This small molecule binds to this protein.
Small molecule (SMILES): CC(=O)N[C@H]1[C@H]([C@H](O)[C@H](O)CO)O[C@@](O[C@H](CO)[C@@H](O)[C@@H]2O[C@@H](C(=O)O)C[C@H](O)[C@H]2NC(C)=O)(C(=O)O)C[C@@H]1O

Sequence of chain 4.B:
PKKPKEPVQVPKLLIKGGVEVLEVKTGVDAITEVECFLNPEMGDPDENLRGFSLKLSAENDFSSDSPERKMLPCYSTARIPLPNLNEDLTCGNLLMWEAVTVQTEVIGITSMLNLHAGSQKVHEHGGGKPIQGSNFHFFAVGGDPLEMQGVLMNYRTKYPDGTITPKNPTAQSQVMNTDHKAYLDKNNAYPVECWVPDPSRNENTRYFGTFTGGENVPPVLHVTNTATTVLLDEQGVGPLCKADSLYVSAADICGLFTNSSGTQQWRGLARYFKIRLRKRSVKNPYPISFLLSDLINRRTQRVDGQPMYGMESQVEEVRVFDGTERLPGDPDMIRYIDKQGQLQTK

Sequence of chain 4.C:
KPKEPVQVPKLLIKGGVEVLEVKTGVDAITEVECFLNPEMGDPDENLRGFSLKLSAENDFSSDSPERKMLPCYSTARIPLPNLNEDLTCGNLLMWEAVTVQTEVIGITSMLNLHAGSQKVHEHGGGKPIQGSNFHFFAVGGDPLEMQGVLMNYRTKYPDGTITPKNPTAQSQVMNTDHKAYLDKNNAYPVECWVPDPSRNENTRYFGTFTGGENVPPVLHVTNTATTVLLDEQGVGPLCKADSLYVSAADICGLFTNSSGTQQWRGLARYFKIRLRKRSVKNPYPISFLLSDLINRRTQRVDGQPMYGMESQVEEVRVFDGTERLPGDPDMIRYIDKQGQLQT

Sequence of chain 4.D:
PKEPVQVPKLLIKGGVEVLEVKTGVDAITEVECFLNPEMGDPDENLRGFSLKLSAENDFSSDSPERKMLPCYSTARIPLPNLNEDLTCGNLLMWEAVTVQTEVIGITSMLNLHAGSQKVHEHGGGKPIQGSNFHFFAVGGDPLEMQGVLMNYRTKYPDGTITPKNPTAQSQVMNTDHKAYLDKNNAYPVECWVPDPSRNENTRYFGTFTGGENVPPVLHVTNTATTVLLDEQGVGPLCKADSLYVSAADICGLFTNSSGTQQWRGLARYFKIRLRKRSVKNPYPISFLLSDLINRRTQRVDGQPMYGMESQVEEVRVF

Binding-site contacts:
Ligand atom N5 contacts residue GLN278 of chain 4.C at 3.7 Å.
Ligand atom O9 contacts residue LEU67 of chain 4.C at 3.4 Å.
Ligand atom O1A contacts residue ASN272 of chain 4.C at 3.6 Å (h-bond).
Ligand atom C10 contacts residue GLN278 of chain 4.C at 4.0 Å.
Ligand atom C9 contacts residue GLN278 of chain 4.C at 3.1 Å.
Ligand atom C8 contacts residue GLN278 of chain 4.C at 3.6 Å.
Ligand atom C7 contacts residue GLN278 of chain 4.C at 3.8 Å.
Ligand atom C11 contacts residue ASN272 of chain 4.C at 3.6 Å.
Ligand atom C9 contacts residue LEU67 of chain 4.C at 4.1 Å (hydrophobic).
Ligand atom C1 contacts residue ASN272 of chain 4.C at 4.1 Å.
Ligand atom O1A contacts residue THR276 of chain 4.C at 2.3 Å (h-bond).
Ligand atom C5 contacts residue ASN272 of chain 4.C at 4.2 Å.
Ligand atom C1 contacts residue LYS68 of chain 4.C at 3.6 Å.
Ligand atom O8 contacts residue ASN272 of chain 4.C at 3.4 Å (h-bond).
Ligand atom C11 contacts residue HIS138 of chain 4.B at 3.1 Å.
Ligand atom C6 contacts residue ASN272 of chain 4.C at 3.7 Å.
Ligand atom C9 contacts residue LYS68 of chain 4.C at 3.8 Å.
Ligand atom C11 contacts residue GLN278 of chain 4.C at 3.5 Å.
Ligand atom C11 contacts residue PHE65 of chain 4.C at 3.4 Å (hydrophobic).
Ligand atom C11 contacts residue PHE270 of chain 4.C at 3.8 Å (hydrophobic).
Ligand atom O1A contacts residue LYS68 of chain 4.C at 2.8 Å.
Ligand atom O7 contacts residue LEU62 of chain 4.C at 4.0 Å.
Ligand atom C1 contacts residue THR276 of chain 4.C at 3.2 Å.
Ligand atom O9 contacts residue LYS68 of chain 4.C at 2.9 Å (salt-bridge).
Ligand atom C11 contacts residue PHE75 of chain 4.D at 3.3 Å (hydrophobic).
Ligand atom C6 contacts residue LYS68 of chain 4.C at 4.2 Å.
Ligand atom O9 contacts residue GLN278 of chain 4.C at 3.9 Å.
Ligand atom N5 contacts residue ASN272 of chain 4.C at 3.2 Å (h-bond).
Ligand atom O8 contacts residue GLN278 of chain 4.C at 3.4 Å (h-bond).
Ligand atom O1B contacts residue LYS68 of chain 4.C at 3.9 Å.
Ligand atom C1 contacts residue SER274 of chain 4.C at 4.1 Å.
Ligand atom O8 contacts residue LYS68 of chain 4.C at 3.4 Å.
Ligand atom O10 contacts residue PHE75 of chain 4.D at 3.8 Å.
Ligand atom C10 contacts residue ASN272 of chain 4.C at 3.9 Å.
Ligand atom C11 contacts residue THR276 of chain 4.C at 3.3 Å.
Ligand atom O1B contacts residue SER274 of chain 4.C at 2.9 Å (h-bond).
Ligand atom O8 contacts residue THR276 of chain 4.C at 3.6 Å.
Ligand atom C10 contacts residue PHE75 of chain 4.D at 4.1 Å (hydrophobic).
Ligand atom O1B contacts residue THR276 of chain 4.C at 3.5 Å (h-bond).
Ligand atom C11 contacts residue SER274 of chain 4.C at 4.1 Å.